This small molecule binds to this protein.
Small molecule (SMILES): O=P(O)(O)C=CCCSc1cc(F)ccc1O

Sequence of chain 2.A:
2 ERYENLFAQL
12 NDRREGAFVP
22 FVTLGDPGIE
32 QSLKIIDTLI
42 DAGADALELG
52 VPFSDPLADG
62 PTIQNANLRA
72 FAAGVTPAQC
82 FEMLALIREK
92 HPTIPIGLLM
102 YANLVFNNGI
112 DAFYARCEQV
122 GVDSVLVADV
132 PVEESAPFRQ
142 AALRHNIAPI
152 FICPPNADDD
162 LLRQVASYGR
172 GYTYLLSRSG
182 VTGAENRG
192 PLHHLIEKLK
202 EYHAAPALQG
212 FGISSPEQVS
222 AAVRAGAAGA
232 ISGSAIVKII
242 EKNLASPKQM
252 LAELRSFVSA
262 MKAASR

Binding-site contacts:
Ligand atom C8 contacts residue LEU100 of chain 2.A at 3.5 Å (hydrophobic).
Ligand atom O3 contacts residue SER233 of chain 2.A at 4.0 Å.
Ligand atom S1 contacts residue PHE22 of chain 2.A at 3.9 Å.
Ligand atom C1 contacts residue THR183 of chain 2.A at 3.7 Å.
Ligand atom C4 contacts residue ILE64 of chain 2.A at 3.8 Å (hydrophobic).
Ligand atom OH contacts residue LEU100 of chain 2.A at 3.6 Å.
Ligand atom O1 contacts residue THR183 of chain 2.A at 3.9 Å.
Ligand atom C7 contacts residue THR183 of chain 2.A at 3.6 Å.
Ligand atom P1 contacts residue GLY234 of chain 2.A at 3.9 Å.
Ligand atom C2 contacts residue ILE64 of chain 2.A at 3.9 Å (hydrophobic).
Ligand atom OH contacts residue THR183 of chain 2.A at 3.8 Å.
Ligand atom C8 contacts residue TYR175 of chain 2.A at 3.9 Å (hydrophobic).
Ligand atom O1 contacts residue GLY184 of chain 2.A at 3.0 Å (h-bond).
Ligand atom S1 contacts residue TYR175 of chain 2.A at 3.6 Å (h-bond).
Ligand atom F contacts residue LEU127 of chain 2.A at 3.8 Å.
Ligand atom C7 contacts residue ASP60 of chain 2.A at 3.5 Å.
Ligand atom F contacts residue ILE153 of chain 2.A at 3.1 Å.
Ligand atom O2 contacts residue GLY184 of chain 2.A at 3.4 Å (h-bond).
Ligand atom P1 contacts residue SER235 of chain 2.A at 3.7 Å.
Ligand atom O1 contacts residue GLY213 of chain 2.A at 2.9 Å (h-bond).
Ligand atom C10 contacts residue PHE212 of chain 2.A at 3.8 Å (hydrophobic).
Ligand atom P1 contacts residue GLY184 of chain 2.A at 3.7 Å.
Ligand atom C5 contacts residue ALA59 of chain 2.A at 3.8 Å (hydrophobic).
Ligand atom O2 contacts residue GLY234 of chain 2.A at 3.9 Å.
Ligand atom C6 contacts residue ASP60 of chain 2.A at 3.3 Å.
Ligand atom OH contacts residue ASP60 of chain 2.A at 2.8 Å (salt-bridge).
Ligand atom O1 contacts residue PHE212 of chain 2.A at 3.4 Å.
Ligand atom C6 contacts residue LEU100 of chain 2.A at 3.9 Å (hydrophobic).
Ligand atom C9 contacts residue LEU100 of chain 2.A at 3.6 Å (hydrophobic).
Ligand atom C9 contacts residue LEU127 of chain 2.A at 3.7 Å (hydrophobic).
Ligand atom C2 contacts residue GLY234 of chain 2.A at 3.5 Å.
Ligand atom O2 contacts residue THR183 of chain 2.A at 3.8 Å.
Ligand atom O2 contacts residue SER235 of chain 2.A at 2.5 Å (h-bond).
Ligand atom C10 contacts residue LEU100 of chain 2.A at 3.9 Å (hydrophobic).
Ligand atom O3 contacts residue GLY234 of chain 2.A at 3.0 Å (h-bond).
Ligand atom C9 contacts residue TYR175 of chain 2.A at 3.5 Å (hydrophobic).
Ligand atom C7 contacts residue LEU100 of chain 2.A at 3.5 Å (hydrophobic).
Ligand atom O3 contacts residue SER235 of chain 2.A at 3.4 Å (h-bond).
Ligand atom C3 contacts residue TYR175 of chain 2.A at 3.0 Å (hydrophobic).
Ligand atom C6 contacts residue THR183 of chain 2.A at 3.5 Å.